Sequence of chain 2.A:
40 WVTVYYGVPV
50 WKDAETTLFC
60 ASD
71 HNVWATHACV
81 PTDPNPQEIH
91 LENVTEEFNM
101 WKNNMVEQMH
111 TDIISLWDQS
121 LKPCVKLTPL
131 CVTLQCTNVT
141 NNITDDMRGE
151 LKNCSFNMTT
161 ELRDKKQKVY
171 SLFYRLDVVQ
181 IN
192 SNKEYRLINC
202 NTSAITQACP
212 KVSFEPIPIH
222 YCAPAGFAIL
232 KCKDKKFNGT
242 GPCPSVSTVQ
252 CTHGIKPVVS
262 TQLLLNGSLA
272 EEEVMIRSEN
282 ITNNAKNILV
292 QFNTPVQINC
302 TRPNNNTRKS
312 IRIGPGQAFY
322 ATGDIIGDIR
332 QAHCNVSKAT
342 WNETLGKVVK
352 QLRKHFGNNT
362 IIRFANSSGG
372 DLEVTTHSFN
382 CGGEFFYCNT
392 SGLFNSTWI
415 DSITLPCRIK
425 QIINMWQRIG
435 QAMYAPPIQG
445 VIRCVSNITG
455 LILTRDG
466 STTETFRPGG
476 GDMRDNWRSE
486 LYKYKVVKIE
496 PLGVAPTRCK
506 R

Binding-site contacts:
Ligand atom C8 contacts residue ASN451 of chain 2.A at 4.3 Å.
Ligand atom C8 contacts residue VAL449 of chain 2.A at 3.8 Å (hydrophobic).
Ligand atom C6 contacts residue PRO296 of chain 2.A at 4.3 Å (hydrophobic).
Ligand atom N2 contacts residue ASN451 of chain 2.A at 2.8 Å (h-bond).
Ligand atom C8 contacts residue SER450 of chain 2.A at 4.2 Å.
Ligand atom C8 contacts residue NAG1 of chain 2.G at 3.8 Å.
Ligand atom C4 contacts residue ASN451 of chain 2.A at 4.2 Å.
Ligand atom O6 contacts residue LEU270 of chain 2.A at 4.0 Å.
Ligand atom O5 contacts residue ASN451 of chain 2.A at 2.4 Å (h-bond).
Ligand atom O7 contacts residue ASN451 of chain 2.A at 3.6 Å.
Ligand atom C7 contacts residue NAG1 of chain 2.G at 4.3 Å.
Ligand atom O5 contacts residue PRO296 of chain 2.A at 3.7 Å.
Ligand atom C8 contacts residue ASN267 of chain 2.A at 4.1 Å.
Ligand atom O7 contacts residue NAG1 of chain 2.G at 4.0 Å.
Ligand atom O7 contacts residue ASN267 of chain 2.A at 4.2 Å.
Ligand atom C5 contacts residue PRO296 of chain 2.A at 4.3 Å (hydrophobic).
Ligand atom C3 contacts residue ASN451 of chain 2.A at 3.6 Å.
Ligand atom C5 contacts residue ASN451 of chain 2.A at 3.6 Å.
Ligand atom C1 contacts residue ASN451 of chain 2.A at 1.4 Å.
Ligand atom C7 contacts residue ASN451 of chain 2.A at 3.4 Å.
Ligand atom C1 contacts residue PRO296 of chain 2.A at 4.1 Å (hydrophobic).
Ligand atom C6 contacts residue LEU270 of chain 2.A at 4.4 Å (hydrophobic).
Ligand atom C2 contacts residue ASN451 of chain 2.A at 2.4 Å.
Ligand atom C7 contacts residue ASN267 of chain 2.A at 4.4 Å.

The protein below binds the small molecule below.
Small molecule (SMILES): CC(=O)N[C@H]1[C@H](O[C@H]2[C@H](O)[C@@H](NC(C)=O)CO[C@@H]2CO)O[C@H](CO)[C@@H](O)[C@@H]1O